Sequence of chain 2.B:
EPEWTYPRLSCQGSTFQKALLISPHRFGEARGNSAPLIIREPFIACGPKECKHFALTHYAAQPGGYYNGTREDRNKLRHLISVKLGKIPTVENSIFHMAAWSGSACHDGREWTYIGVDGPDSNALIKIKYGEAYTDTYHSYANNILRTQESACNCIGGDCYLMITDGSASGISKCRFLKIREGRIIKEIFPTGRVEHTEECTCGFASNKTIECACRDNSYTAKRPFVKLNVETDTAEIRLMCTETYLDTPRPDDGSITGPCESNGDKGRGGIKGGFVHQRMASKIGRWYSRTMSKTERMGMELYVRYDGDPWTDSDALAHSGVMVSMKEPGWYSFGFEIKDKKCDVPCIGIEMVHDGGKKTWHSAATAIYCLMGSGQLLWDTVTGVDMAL

Binding-site contacts:
Ligand atom C2 contacts residue ASP73 of chain 2.B at 3.9 Å.
Ligand atom O8 contacts residue ARG216 of chain 2.B at 3.4 Å.
Ligand atom C9 contacts residue GLU199 of chain 2.B at 3.3 Å.
Ligand atom C3 contacts residue GLU41 of chain 2.B at 3.2 Å.
Ligand atom O1A contacts residue ARG298 of chain 2.B at 2.8 Å (salt-bridge).
Ligand atom O9 contacts residue ALA169 of chain 2.B at 3.7 Å.
Ligand atom O2 contacts residue ASP73 of chain 2.B at 3.0 Å (salt-bridge).
Ligand atom C1 contacts residue ARG216 of chain 2.B at 3.9 Å.
Ligand atom O10 contacts residue ARG74 of chain 2.B at 2.7 Å (salt-bridge).
Ligand atom O1B contacts residue ARG298 of chain 2.B at 2.8 Å (salt-bridge).
Ligand atom O4 contacts residue ASP73 of chain 2.B at 3.4 Å.
Ligand atom C6 contacts residue TYR333 of chain 2.B at 3.6 Å (hydrophobic).
Ligand atom O6 contacts residue TYR333 of chain 2.B at 3.0 Å (h-bond).
Ligand atom C6 contacts residue GLU200 of chain 2.B at 3.7 Å.
Ligand atom O1B contacts residue ARG216 of chain 2.B at 3.0 Å (salt-bridge).
Ligand atom O4 contacts residue GLU41 of chain 2.B at 3.1 Å (salt-bridge).
Ligand atom C9 contacts residue ASN218 of chain 2.B at 3.8 Å.
Ligand atom C10 contacts residue ARG74 of chain 2.B at 3.9 Å.
Ligand atom C9 contacts residue ALA169 of chain 2.B at 3.6 Å (hydrophobic).
Ligand atom O6 contacts residue ARG216 of chain 2.B at 3.6 Å.
Ligand atom C3 contacts residue TYR333 of chain 2.B at 3.2 Å (hydrophobic).
Ligand atom O9 contacts residue GLU199 of chain 2.B at 2.7 Å (salt-bridge).
Ligand atom O1A contacts residue TYR333 of chain 2.B at 3.4 Å (h-bond).
Ligand atom C4 contacts residue TYR333 of chain 2.B at 3.7 Å (hydrophobic).
Ligand atom C2 contacts residue TYR333 of chain 2.B at 3.0 Å (hydrophobic).
Ligand atom O1B contacts residue TYR333 of chain 2.B at 3.5 Å (h-bond).
Ligand atom C1 contacts residue TYR333 of chain 2.B at 3.0 Å (hydrophobic).
Ligand atom C5 contacts residue ASP73 of chain 2.B at 3.6 Å.
Ligand atom C3 contacts residue ARG40 of chain 2.B at 3.6 Å.
Ligand atom O9 contacts residue ARG147 of chain 2.B at 3.3 Å (salt-bridge).
Ligand atom O10 contacts residue ASP73 of chain 2.B at 3.6 Å.
Ligand atom O8 contacts residue GLU200 of chain 2.B at 3.7 Å.
Ligand atom C4 contacts residue ASP73 of chain 2.B at 3.9 Å.
Ligand atom C1 contacts residue ARG298 of chain 2.B at 3.6 Å.
Ligand atom O1A contacts residue ARG40 of chain 2.B at 3.0 Å (salt-bridge).
Ligand atom O8 contacts residue GLU199 of chain 2.B at 2.8 Å (salt-bridge).
Ligand atom C3 contacts residue ASP73 of chain 2.B at 3.6 Å.
Ligand atom C4 contacts residue GLU41 of chain 2.B at 3.4 Å.
Ligand atom C8 contacts residue ARG216 of chain 2.B at 3.5 Å.
Ligand atom C8 contacts residue GLU199 of chain 2.B at 3.6 Å.

A protein and the small-molecule ligand that binds it are described below.
Small molecule (SMILES): CC(=O)N[C@H]1[C@H]([C@H](O)[C@H](O)CO)O[C@@](O)(C(=O)O)C[C@@H]1O